Binding-site contacts:
Ligand atom C18 contacts residue VAL210 of chain 1.A at 4.0 Å (hydrophobic).
Ligand atom C8 contacts residue TYR192 of chain 1.A at 3.6 Å (hydrophobic).
Ligand atom C15 contacts residue GLU214 of chain 1.A at 3.9 Å.
Ligand atom C16 contacts residue GLU214 of chain 1.A at 3.5 Å.
Ligand atom C30 contacts residue VAL210 of chain 1.A at 3.5 Å (hydrophobic).
Ligand atom C23 contacts residue VAL196 of chain 1.A at 4.1 Å (hydrophobic).
Ligand atom C20 contacts residue PHE75 of chain 1.A at 3.9 Å (hydrophobic).
Ligand atom C19 contacts residue THR87 of chain 1.A at 3.5 Å.
Ligand atom N1 contacts residue VAL210 of chain 1.A at 3.9 Å.
Ligand atom C14 contacts residue TYR215 of chain 1.A at 4.1 Å (hydrophobic).
Ligand atom C11 contacts residue HIS108 of chain 1.A at 3.8 Å.
Ligand atom C5 contacts residue TYR215 of chain 1.A at 3.9 Å (hydrophobic).
Ligand atom C26 contacts residue ARG117 of chain 1.A at 3.9 Å.
Ligand atom C1 contacts residue HIS108 of chain 1.A at 3.6 Å.
Ligand atom C3 contacts residue VAL196 of chain 1.A at 3.9 Å (hydrophobic).
Ligand atom O2 contacts residue VAL164 of chain 1.A at 3.8 Å.
Ligand atom C12 contacts residue GLN106 of chain 1.A at 4.1 Å.
Ligand atom C12 contacts residue ILE162 of chain 1.A at 3.7 Å (hydrophobic).
Ligand atom C16 contacts residue TYR215 of chain 1.A at 4.1 Å (hydrophobic).
Ligand atom S1 contacts residue TYR192 of chain 1.A at 4.1 Å.
Ligand atom S1 contacts residue VAL164 of chain 1.A at 4.1 Å.
Ligand atom C11 contacts residue ILE162 of chain 1.A at 4.0 Å (hydrophobic).
Ligand atom C21 contacts residue GLN106 of chain 1.A at 4.0 Å.
Ligand atom S1 contacts residue PHE75 of chain 1.A at 4.0 Å.
Ligand atom C15 contacts residue THR87 of chain 1.A at 3.6 Å.
Ligand atom O3 contacts residue GLU85 of chain 1.A at 3.5 Å (salt-bridge).
Ligand atom C10 contacts residue HIS108 of chain 1.A at 4.1 Å.
Ligand atom C5 contacts residue VAL196 of chain 1.A at 4.0 Å (hydrophobic).
Ligand atom O1 contacts residue VAL164 of chain 1.A at 3.7 Å.
Ligand atom C21 contacts residue TYR121 of chain 1.A at 3.8 Å (hydrophobic).
Ligand atom C14 contacts residue VAL210 of chain 1.A at 3.9 Å (hydrophobic).
Ligand atom O3 contacts residue GLN106 of chain 1.A at 2.9 Å (h-bond).
Ligand atom C17 contacts residue GLU214 of chain 1.A at 3.8 Å.
Ligand atom C17 contacts residue TYR215 of chain 1.A at 3.5 Å (hydrophobic).
Ligand atom O1 contacts residue PHE75 of chain 1.A at 3.5 Å.
Ligand atom C4 contacts residue VAL196 of chain 1.A at 3.9 Å (hydrophobic).
Ligand atom S1 contacts residue ASN143 of chain 1.A at 4.1 Å.
Ligand atom O2 contacts residue ILE162 of chain 1.A at 4.0 Å.
Ligand atom O1 contacts residue TYR192 of chain 1.A at 2.8 Å (h-bond).
Ligand atom O2 contacts residue ASN143 of chain 1.A at 3.0 Å (h-bond).

Sequence of chain 1.A:
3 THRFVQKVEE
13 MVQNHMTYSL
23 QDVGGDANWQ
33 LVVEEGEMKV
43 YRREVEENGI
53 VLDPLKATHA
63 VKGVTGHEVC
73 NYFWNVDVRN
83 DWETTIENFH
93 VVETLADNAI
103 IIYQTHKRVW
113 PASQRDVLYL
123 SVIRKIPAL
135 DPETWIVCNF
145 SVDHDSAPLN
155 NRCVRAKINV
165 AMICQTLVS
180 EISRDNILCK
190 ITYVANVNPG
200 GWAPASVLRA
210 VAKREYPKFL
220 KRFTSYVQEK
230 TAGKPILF

This protein binds this small molecule.
Small molecule (SMILES): CCCc1ccc(-c2ccc(S(=O)(=O)CCO)cc2)cc1[C@H]1C[C@H]1c1ccccn1